Sequence of chain 1.A:
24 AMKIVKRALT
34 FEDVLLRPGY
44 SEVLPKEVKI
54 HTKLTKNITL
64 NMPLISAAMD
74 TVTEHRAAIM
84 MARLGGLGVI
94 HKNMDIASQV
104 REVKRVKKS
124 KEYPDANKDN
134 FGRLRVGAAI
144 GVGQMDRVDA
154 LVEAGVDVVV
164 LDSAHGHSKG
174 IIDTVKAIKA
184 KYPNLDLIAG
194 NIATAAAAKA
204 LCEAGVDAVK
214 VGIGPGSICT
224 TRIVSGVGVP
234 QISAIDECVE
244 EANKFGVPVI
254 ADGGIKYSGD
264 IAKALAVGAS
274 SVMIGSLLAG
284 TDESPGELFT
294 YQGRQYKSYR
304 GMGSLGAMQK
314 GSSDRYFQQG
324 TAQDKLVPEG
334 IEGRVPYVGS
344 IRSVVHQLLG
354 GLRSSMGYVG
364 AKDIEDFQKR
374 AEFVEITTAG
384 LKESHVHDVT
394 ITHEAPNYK

Sequence of chain 1.D:
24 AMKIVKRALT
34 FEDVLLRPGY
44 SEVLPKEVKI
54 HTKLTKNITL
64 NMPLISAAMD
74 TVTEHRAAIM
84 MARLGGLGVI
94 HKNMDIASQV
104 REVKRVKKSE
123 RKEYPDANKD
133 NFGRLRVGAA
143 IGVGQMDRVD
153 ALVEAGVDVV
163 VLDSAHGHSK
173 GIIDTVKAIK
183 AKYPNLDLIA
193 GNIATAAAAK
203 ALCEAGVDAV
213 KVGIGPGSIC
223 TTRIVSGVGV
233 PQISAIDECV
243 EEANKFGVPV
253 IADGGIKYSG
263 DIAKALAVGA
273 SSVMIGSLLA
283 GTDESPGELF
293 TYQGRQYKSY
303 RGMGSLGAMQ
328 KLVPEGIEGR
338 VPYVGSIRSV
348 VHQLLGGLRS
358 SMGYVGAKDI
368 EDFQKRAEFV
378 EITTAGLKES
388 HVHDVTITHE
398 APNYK

This small molecule binds to this protein.
Small molecule (SMILES): C/C(=N\O)c1cccc(C(C)(C)NC(=O)Nc2ccc(Cl)c(-c3nc(C(F)(F)F)cs3)c2)c1

Binding-site contacts:
Ligand atom N3 contacts residue GLU332 of chain 1.A at 3.1 Å (salt-bridge).
Ligand atom C3 contacts residue GLY306 of chain 1.A at 3.6 Å.
Ligand atom C21 contacts residue SER357 of chain 1.D at 3.5 Å.
Ligand atom C10 contacts residue GLU332 of chain 1.A at 3.5 Å.
Ligand atom C2 contacts residue GLY306 of chain 1.A at 3.7 Å.
Ligand atom C12 contacts residue MET311 of chain 1.A at 3.5 Å (hydrophobic).
Ligand atom O1 contacts residue GLU332 of chain 1.A at 3.7 Å.
Ligand atom C22 contacts residue SER357 of chain 1.D at 3.1 Å.
Ligand atom N1 contacts residue IMP1 of chain 1.I at 3.6 Å.
Ligand atom C7 contacts residue IMP1 of chain 1.I at 3.7 Å.
Ligand atom C22 contacts residue TYR361 of chain 1.D at 3.5 Å (hydrophobic).
Ligand atom C13 contacts residue VAL330 of chain 1.A at 3.7 Å (hydrophobic).
Ligand atom N4 contacts residue GLU332 of chain 1.A at 2.8 Å (salt-bridge).
Ligand atom N4 contacts residue ALA167 of chain 1.A at 3.8 Å.
Ligand atom C3 contacts residue MET305 of chain 1.A at 3.7 Å (hydrophobic).
Ligand atom C27 contacts residue LEU47 of chain 1.D at 3.3 Å (hydrophobic).
Ligand atom C13 contacts residue GLU332 of chain 1.A at 3.7 Å.
Ligand atom C8 contacts residue IMP1 of chain 1.I at 3.8 Å.
Ligand atom O1 contacts residue THR224 of chain 1.A at 3.0 Å (h-bond).
Ligand atom C29 contacts residue LEU47 of chain 1.D at 3.6 Å (hydrophobic).
Ligand atom CL contacts residue TYR361 of chain 1.D at 3.9 Å.
Ligand atom C17 contacts residue GLU332 of chain 1.A at 3.8 Å.
Ligand atom F3 contacts residue LEU47 of chain 1.D at 3.8 Å.
Ligand atom C26 contacts residue LEU47 of chain 1.D at 3.6 Å (hydrophobic).
Ligand atom F2 contacts residue LEU47 of chain 1.D at 3.2 Å.
Ligand atom C20 contacts residue PRO48 of chain 1.D at 3.9 Å (hydrophobic).
Ligand atom C17 contacts residue ALA167 of chain 1.A at 3.8 Å (hydrophobic).
Ligand atom N4 contacts residue SER357 of chain 1.D at 3.8 Å.
Ligand atom N5 contacts residue LEU47 of chain 1.D at 3.6 Å.
Ligand atom C21 contacts residue TYR361 of chain 1.D at 3.9 Å (hydrophobic).
Ligand atom C13 contacts residue MET311 of chain 1.A at 3.8 Å (hydrophobic).
Ligand atom O1 contacts residue IMP1 of chain 1.I at 3.1 Å.
Ligand atom N1 contacts residue THR224 of chain 1.A at 3.7 Å.
Ligand atom CL contacts residue GLY360 of chain 1.D at 3.3 Å.
Ligand atom N1 contacts residue GLU332 of chain 1.A at 3.6 Å.
Ligand atom C13 contacts residue GLY306 of chain 1.A at 3.7 Å.
Ligand atom C7 contacts residue ALA167 of chain 1.A at 3.8 Å (hydrophobic).
Ligand atom O1 contacts residue TYR361 of chain 1.D at 3.8 Å.
Ligand atom C4 contacts residue GLY306 of chain 1.A at 3.8 Å.
Ligand atom N1 contacts residue ALA167 of chain 1.A at 3.6 Å.